Sequence of chain 1.A:
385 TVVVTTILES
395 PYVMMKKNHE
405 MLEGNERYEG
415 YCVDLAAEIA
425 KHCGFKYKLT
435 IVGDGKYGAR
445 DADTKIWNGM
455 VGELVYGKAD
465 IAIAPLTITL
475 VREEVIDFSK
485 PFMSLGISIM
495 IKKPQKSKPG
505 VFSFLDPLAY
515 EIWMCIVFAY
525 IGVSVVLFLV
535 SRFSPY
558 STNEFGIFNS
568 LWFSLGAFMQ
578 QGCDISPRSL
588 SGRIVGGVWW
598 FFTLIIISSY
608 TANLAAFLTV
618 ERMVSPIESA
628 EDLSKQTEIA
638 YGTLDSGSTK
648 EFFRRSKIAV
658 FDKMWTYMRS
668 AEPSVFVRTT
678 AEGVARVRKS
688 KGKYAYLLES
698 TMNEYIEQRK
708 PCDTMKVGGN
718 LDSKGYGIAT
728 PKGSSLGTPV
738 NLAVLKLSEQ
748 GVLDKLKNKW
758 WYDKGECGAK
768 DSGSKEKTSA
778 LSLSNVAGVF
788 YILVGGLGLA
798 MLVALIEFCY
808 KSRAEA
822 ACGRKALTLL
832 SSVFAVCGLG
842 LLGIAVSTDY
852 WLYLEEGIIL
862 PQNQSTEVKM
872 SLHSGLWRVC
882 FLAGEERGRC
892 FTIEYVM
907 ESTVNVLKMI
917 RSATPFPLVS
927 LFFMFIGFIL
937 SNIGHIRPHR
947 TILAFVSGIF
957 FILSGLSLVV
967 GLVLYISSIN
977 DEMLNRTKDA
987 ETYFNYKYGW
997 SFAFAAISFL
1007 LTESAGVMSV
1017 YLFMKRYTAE

This small molecule binds to this protein.
Small molecule (SMILES): N[C@@H](Cn1oc(=O)[nH]c1=O)C(=O)O

Binding-site contacts:
Ligand atom O18 contacts residue THR646 of chain 1.A at 2.6 Å (h-bond).
Ligand atom O16 contacts residue GLY644 of chain 1.A at 3.4 Å.
Ligand atom O16 contacts residue SER645 of chain 1.A at 3.4 Å (h-bond).
Ligand atom NP3 contacts residue THR471 of chain 1.A at 3.8 Å.
Ligand atom O20 contacts residue GLU696 of chain 1.A at 3.9 Å.
Ligand atom N14 contacts residue LEU641 of chain 1.A at 3.5 Å.
Ligand atom O16 contacts residue TYR441 of chain 1.A at 3.4 Å.
Ligand atom C05 contacts residue LEU641 of chain 1.A at 3.7 Å (hydrophobic).
Ligand atom C04 contacts residue THR646 of chain 1.A at 3.1 Å.
Ligand atom N15 contacts residue GLU696 of chain 1.A at 3.6 Å.
Ligand atom O20 contacts residue LEU641 of chain 1.A at 3.4 Å.
Ligand atom C01 contacts residue THR471 of chain 1.A at 3.3 Å.
Ligand atom C04 contacts residue GLU696 of chain 1.A at 3.6 Å.
Ligand atom C03 contacts residue LEU641 of chain 1.A at 4.0 Å (hydrophobic).
Ligand atom O17 contacts residue PRO469 of chain 1.A at 3.5 Å (h-bond).
Ligand atom C01 contacts residue PRO469 of chain 1.A at 4.1 Å (hydrophobic).
Ligand atom C02 contacts residue SER645 of chain 1.A at 4.0 Å.
Ligand atom C01 contacts residue TYR441 of chain 1.A at 3.8 Å (hydrophobic).
Ligand atom O18 contacts residue GLU696 of chain 1.A at 3.7 Å.
Ligand atom NP3 contacts residue TYR723 of chain 1.A at 4.1 Å.
Ligand atom O19 contacts residue MET699 of chain 1.A at 3.0 Å (h-bond).
Ligand atom C02 contacts residue TYR441 of chain 1.A at 3.9 Å (hydrophobic).
Ligand atom C01 contacts residue SER645 of chain 1.A at 3.9 Å.
Ligand atom C02 contacts residue PRO469 of chain 1.A at 3.8 Å (hydrophobic).
Ligand atom O18 contacts residue SER645 of chain 1.A at 3.1 Å (h-bond).
Ligand atom O16 contacts residue ARG476 of chain 1.A at 3.6 Å.
Ligand atom C03 contacts residue TYR441 of chain 1.A at 3.5 Å (hydrophobic).
Ligand atom C05 contacts residue GLU696 of chain 1.A at 3.5 Å.
Ligand atom N15 contacts residue THR646 of chain 1.A at 3.0 Å (h-bond).
Ligand atom N15 contacts residue LEU641 of chain 1.A at 4.0 Å.
Ligand atom C02 contacts residue THR471 of chain 1.A at 3.3 Å.
Ligand atom C05 contacts residue MET699 of chain 1.A at 3.8 Å (hydrophobic).
Ligand atom NP3 contacts residue TYR441 of chain 1.A at 3.3 Å.
Ligand atom O19 contacts residue GLU696 of chain 1.A at 3.3 Å (salt-bridge).
Ligand atom NP3 contacts residue PRO469 of chain 1.A at 2.7 Å (h-bond).
Ligand atom O20 contacts residue MET699 of chain 1.A at 3.6 Å.
Ligand atom O17 contacts residue LEU470 of chain 1.A at 3.3 Å.
Ligand atom O17 contacts residue THR471 of chain 1.A at 2.6 Å (h-bond).
Ligand atom C04 contacts residue LEU641 of chain 1.A at 3.9 Å (hydrophobic).
Ligand atom O19 contacts residue LEU695 of chain 1.A at 3.3 Å.